A small-molecule ligand and the protein it binds are described below.
Small molecule (SMILES): Nc1ncnc2c1ncn2[C@@H]1O[C@H](COP(=O)(O)OP(=O)(O)OP(=O)(O)O)[C@H]2OC3(O[C@H]21)C([N+](=O)[O-])=CC(=[N+]([O-])O)C=C3[N+](=O)[O-]

Sequence of chain 1.A:
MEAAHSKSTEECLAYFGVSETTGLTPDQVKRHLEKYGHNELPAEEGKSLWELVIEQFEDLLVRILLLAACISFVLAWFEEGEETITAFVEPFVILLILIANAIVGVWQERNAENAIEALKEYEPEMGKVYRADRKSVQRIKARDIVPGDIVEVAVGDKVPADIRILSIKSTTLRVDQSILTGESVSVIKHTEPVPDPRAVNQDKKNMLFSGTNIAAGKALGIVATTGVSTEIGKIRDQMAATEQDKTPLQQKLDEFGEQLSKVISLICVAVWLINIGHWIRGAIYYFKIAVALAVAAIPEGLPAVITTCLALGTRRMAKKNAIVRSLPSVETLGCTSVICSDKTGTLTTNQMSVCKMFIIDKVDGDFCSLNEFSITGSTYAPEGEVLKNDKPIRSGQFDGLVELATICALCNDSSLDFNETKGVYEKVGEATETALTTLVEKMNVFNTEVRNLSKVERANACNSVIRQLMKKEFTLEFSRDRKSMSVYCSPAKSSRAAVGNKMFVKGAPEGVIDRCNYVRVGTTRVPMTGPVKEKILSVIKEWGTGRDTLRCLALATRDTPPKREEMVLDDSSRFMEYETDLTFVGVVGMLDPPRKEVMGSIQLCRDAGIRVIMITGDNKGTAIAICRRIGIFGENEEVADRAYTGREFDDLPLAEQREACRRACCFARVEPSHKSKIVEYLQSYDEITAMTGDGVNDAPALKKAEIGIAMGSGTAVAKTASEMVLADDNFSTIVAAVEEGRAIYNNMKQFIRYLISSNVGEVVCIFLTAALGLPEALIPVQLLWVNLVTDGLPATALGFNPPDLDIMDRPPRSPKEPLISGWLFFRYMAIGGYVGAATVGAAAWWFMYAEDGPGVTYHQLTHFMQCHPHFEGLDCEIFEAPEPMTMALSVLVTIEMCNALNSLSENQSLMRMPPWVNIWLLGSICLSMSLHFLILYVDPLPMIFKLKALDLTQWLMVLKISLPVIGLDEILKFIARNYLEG

Binding-site contacts:
Ligand atom C5 contacts residue ARG560 of chain 1.A at 3.6 Å.
Ligand atom O2B contacts residue ARG560 of chain 1.A at 3.0 Å (salt-bridge).
Ligand atom O4F contacts residue MET494 of chain 1.A at 3.2 Å (h-bond).
Ligand atom PG contacts residue MG1 of chain 1.G at 3.3 Å.
Ligand atom O1G contacts residue ARG678 of chain 1.A at 3.3 Å (salt-bridge).
Ligand atom O3F contacts residue ALA517 of chain 1.A at 3.5 Å (h-bond).
Ligand atom C3F contacts residue PHE487 of chain 1.A at 3.4 Å (hydrophobic).
Ligand atom C8 contacts residue ARG560 of chain 1.A at 3.7 Å.
Ligand atom C2' contacts residue ARG560 of chain 1.A at 3.5 Å.
Ligand atom C4 contacts residue THR441 of chain 1.A at 3.7 Å.
Ligand atom O6F contacts residue THR441 of chain 1.A at 3.4 Å (h-bond).
Ligand atom O1B contacts residue ARG560 of chain 1.A at 3.6 Å (salt-bridge).
Ligand atom N7 contacts residue ARG560 of chain 1.A at 3.6 Å (salt-bridge).
Ligand atom O5F contacts residue PHE487 of chain 1.A at 3.7 Å.
Ligand atom N6F contacts residue THR441 of chain 1.A at 3.6 Å.
Ligand atom C8 contacts residue VAL185 of chain 1.A at 3.4 Å (hydrophobic).
Ligand atom C4F contacts residue PHE487 of chain 1.A at 3.7 Å (hydrophobic).
Ligand atom N9 contacts residue THR441 of chain 1.A at 3.7 Å.
Ligand atom O4F contacts residue LYS515 of chain 1.A at 3.1 Å.
Ligand atom C1' contacts residue THR441 of chain 1.A at 3.1 Å.
Ligand atom C6 contacts residue ARG560 of chain 1.A at 3.6 Å.
Ligand atom N3 contacts residue ARG560 of chain 1.A at 3.7 Å.
Ligand atom O3G contacts residue ASN628 of chain 1.A at 2.9 Å (h-bond).
Ligand atom O7F contacts residue THR441 of chain 1.A at 3.7 Å.
Ligand atom O3G contacts residue MG1 of chain 1.G at 2.0 Å.
Ligand atom O2A contacts residue ILE188 of chain 1.A at 3.6 Å.
Ligand atom O1B contacts residue MG1 of chain 1.G at 2.9 Å.
Ligand atom O2F contacts residue ARG560 of chain 1.A at 2.9 Å (salt-bridge).
Ligand atom O5F contacts residue LYS515 of chain 1.A at 3.2 Å (salt-bridge).
Ligand atom N4F contacts residue PHE487 of chain 1.A at 3.6 Å.
Ligand atom O5' contacts residue SER186 of chain 1.A at 3.8 Å.
Ligand atom C4' contacts residue SER186 of chain 1.A at 3.7 Å.
Ligand atom O1G contacts residue LYS205 of chain 1.A at 3.5 Å.
Ligand atom O2G contacts residue ARG678 of chain 1.A at 3.6 Å (salt-bridge).
Ligand atom N1 contacts residue ARG560 of chain 1.A at 3.2 Å.
Ligand atom C2 contacts residue ARG560 of chain 1.A at 3.2 Å.
Ligand atom N3 contacts residue THR441 of chain 1.A at 3.4 Å (h-bond).
Ligand atom O4' contacts residue VAL185 of chain 1.A at 3.6 Å.
Ligand atom C5' contacts residue SER186 of chain 1.A at 3.0 Å.
Ligand atom O5F contacts residue GLY516 of chain 1.A at 3.4 Å.